Binding-site contacts:
Ligand atom O5 contacts residue ILE127 of chain 1.B at 3.2 Å.
Ligand atom C1 contacts residue THR124 of chain 1.B at 3.6 Å.
Ligand atom C2 contacts residue THR124 of chain 1.B at 4.3 Å.
Ligand atom O6 contacts residue ASN125 of chain 1.B at 3.7 Å.
Ligand atom C6 contacts residue ASN125 of chain 1.B at 3.4 Å.
Ligand atom C1 contacts residue THR153 of chain 1.B at 4.2 Å.
Ligand atom O5 contacts residue ASN122 of chain 1.B at 2.4 Å (h-bond).
Ligand atom O7 contacts residue ASN122 of chain 1.B at 3.8 Å.
Ligand atom O6 contacts residue VAL170 of chain 1.B at 3.9 Å.
Ligand atom C2 contacts residue ASN122 of chain 1.B at 2.5 Å.
Ligand atom C3 contacts residue ASN122 of chain 1.B at 3.8 Å.
Ligand atom O7 contacts residue THR124 of chain 1.B at 3.0 Å.
Ligand atom C5 contacts residue ILE127 of chain 1.B at 3.6 Å (hydrophobic).
Ligand atom C5 contacts residue THR124 of chain 1.B at 3.7 Å.
Ligand atom C5 contacts residue ASN122 of chain 1.B at 3.7 Å.
Ligand atom N2 contacts residue ARG154 of chain 1.B at 4.1 Å.
Ligand atom C6 contacts residue THR124 of chain 1.B at 3.5 Å.
Ligand atom N2 contacts residue ASN122 of chain 1.B at 2.9 Å (h-bond).
Ligand atom O5 contacts residue VAL120 of chain 1.B at 4.5 Å.
Ligand atom C7 contacts residue THR124 of chain 1.B at 3.9 Å.
Ligand atom C1 contacts residue ILE127 of chain 1.B at 3.8 Å (hydrophobic).
Ligand atom C6 contacts residue ILE127 of chain 1.B at 3.5 Å (hydrophobic).
Ligand atom C1 contacts residue ASN122 of chain 1.B at 1.4 Å.
Ligand atom C8 contacts residue THR153 of chain 1.B at 3.4 Å.
Ligand atom C7 contacts residue ASN122 of chain 1.B at 3.7 Å.
Ligand atom O6 contacts residue THR124 of chain 1.B at 3.8 Å.
Ligand atom C3 contacts residue THR124 of chain 1.B at 4.3 Å.
Ligand atom O5 contacts residue THR124 of chain 1.B at 3.8 Å.
Ligand atom C4 contacts residue ASN122 of chain 1.B at 4.2 Å.
Ligand atom O6 contacts residue ILE127 of chain 1.B at 3.4 Å.
Ligand atom C7 contacts residue THR153 of chain 1.B at 3.5 Å.
Ligand atom N2 contacts residue THR124 of chain 1.B at 4.5 Å.
Ligand atom C2 contacts residue THR153 of chain 1.B at 3.6 Å.
Ligand atom N2 contacts residue THR153 of chain 1.B at 2.7 Å (h-bond).
Ligand atom C6 contacts residue VAL170 of chain 1.B at 4.3 Å (hydrophobic).

Sequence of chain 1.B:
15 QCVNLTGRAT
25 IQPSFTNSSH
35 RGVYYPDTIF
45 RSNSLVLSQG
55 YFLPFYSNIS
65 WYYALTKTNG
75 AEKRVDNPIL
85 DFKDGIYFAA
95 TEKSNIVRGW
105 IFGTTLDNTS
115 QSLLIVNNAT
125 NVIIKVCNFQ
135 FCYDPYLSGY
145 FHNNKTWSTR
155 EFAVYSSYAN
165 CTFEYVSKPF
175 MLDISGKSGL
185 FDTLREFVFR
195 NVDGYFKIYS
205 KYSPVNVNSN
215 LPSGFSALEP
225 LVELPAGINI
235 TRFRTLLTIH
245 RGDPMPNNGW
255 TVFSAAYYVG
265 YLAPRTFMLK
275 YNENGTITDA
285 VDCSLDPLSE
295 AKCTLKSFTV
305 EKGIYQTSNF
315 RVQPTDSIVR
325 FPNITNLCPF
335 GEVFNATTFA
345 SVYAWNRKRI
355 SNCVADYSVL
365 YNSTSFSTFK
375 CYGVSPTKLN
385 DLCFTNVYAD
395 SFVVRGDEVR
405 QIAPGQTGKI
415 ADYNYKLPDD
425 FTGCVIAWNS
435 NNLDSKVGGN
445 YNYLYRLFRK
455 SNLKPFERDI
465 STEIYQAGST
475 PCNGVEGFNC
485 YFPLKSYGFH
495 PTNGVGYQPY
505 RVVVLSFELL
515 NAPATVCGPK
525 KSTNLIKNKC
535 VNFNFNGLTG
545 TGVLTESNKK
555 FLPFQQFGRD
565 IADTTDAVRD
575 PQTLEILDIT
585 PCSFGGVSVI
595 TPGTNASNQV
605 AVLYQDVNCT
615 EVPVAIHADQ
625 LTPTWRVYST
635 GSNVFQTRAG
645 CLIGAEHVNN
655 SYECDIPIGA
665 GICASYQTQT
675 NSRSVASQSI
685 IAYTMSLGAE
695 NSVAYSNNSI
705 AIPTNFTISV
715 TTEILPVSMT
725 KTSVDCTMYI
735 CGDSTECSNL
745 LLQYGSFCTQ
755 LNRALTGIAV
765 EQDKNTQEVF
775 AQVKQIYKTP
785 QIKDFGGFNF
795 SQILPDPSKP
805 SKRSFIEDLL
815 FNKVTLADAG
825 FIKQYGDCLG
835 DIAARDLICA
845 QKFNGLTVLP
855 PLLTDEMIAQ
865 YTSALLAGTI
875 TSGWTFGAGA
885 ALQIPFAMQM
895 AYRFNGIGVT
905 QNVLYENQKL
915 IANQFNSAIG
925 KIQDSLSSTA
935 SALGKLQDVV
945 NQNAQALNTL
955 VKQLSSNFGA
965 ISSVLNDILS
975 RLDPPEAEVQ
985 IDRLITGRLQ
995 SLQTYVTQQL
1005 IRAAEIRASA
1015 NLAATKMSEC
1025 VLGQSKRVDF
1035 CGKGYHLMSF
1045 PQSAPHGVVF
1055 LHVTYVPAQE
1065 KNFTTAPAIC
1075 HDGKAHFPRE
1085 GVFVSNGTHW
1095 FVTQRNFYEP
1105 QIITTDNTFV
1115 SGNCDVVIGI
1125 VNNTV

This protein binds this small molecule.
Small molecule (SMILES): CC(=O)N[C@H]1[C@H](O[C@H]2[C@H](O)[C@@H](NC(C)=O)CO[C@@H]2CO)O[C@H](CO)[C@@H](O)[C@@H]1O